Sequence of chain 1.C:
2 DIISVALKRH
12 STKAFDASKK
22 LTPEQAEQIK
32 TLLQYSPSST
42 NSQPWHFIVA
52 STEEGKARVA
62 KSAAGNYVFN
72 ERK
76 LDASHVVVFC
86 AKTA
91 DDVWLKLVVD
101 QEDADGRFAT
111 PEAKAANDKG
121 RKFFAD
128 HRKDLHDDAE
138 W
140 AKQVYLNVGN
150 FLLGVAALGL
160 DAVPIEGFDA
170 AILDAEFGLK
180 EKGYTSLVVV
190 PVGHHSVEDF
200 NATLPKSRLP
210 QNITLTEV

Binding-site contacts:
Ligand atom O2 contacts residue SER40 of chain 1.D at 3.9 Å.
Ligand atom O1 contacts residue LYS14 of chain 1.C at 4.4 Å.
Ligand atom C4 contacts residue SER40 of chain 1.D at 3.5 Å.
Ligand atom C5 contacts residue GLY166 of chain 1.C at 3.6 Å.
Ligand atom C2 contacts residue PHE124 of chain 1.D at 4.3 Å (hydrophobic).
Ligand atom C4 contacts residue FMN1 of chain 1.I at 3.7 Å.
Ligand atom C3 contacts residue SER40 of chain 1.D at 3.4 Å.
Ligand atom C5 contacts residue PHE124 of chain 1.D at 3.3 Å (hydrophobic).
Ligand atom N contacts residue PHE124 of chain 1.D at 3.0 Å.
Ligand atom C3 contacts residue FMN1 of chain 1.I at 3.3 Å.
Ligand atom C5 contacts residue GLU165 of chain 1.C at 4.2 Å.
Ligand atom C2 contacts residue THR41 of chain 1.D at 3.9 Å.
Ligand atom C4 contacts residue GLU165 of chain 1.C at 4.0 Å.
Ligand atom C4 contacts residue PHE124 of chain 1.D at 4.3 Å (hydrophobic).
Ligand atom C3 contacts residue THR41 of chain 1.D at 3.6 Å.
Ligand atom N contacts residue GLY166 of chain 1.C at 4.0 Å.
Ligand atom C6 contacts residue THR41 of chain 1.D at 3.9 Å.
Ligand atom C2 contacts residue FMN1 of chain 1.I at 3.6 Å.
Ligand atom C4 contacts residue THR41 of chain 1.D at 4.3 Å.
Ligand atom O2 contacts residue THR41 of chain 1.D at 2.7 Å (h-bond).
Ligand atom N contacts residue FMN1 of chain 1.I at 3.6 Å.
Ligand atom C1 contacts residue PHE124 of chain 1.D at 3.6 Å (hydrophobic).
Ligand atom C5 contacts residue FMN1 of chain 1.I at 3.7 Å.
Ligand atom O2 contacts residue ASN42 of chain 1.D at 4.5 Å.
Ligand atom C6 contacts residue FMN1 of chain 1.I at 3.5 Å.
Ligand atom C4 contacts residue GLY166 of chain 1.C at 4.2 Å.
Ligand atom O1 contacts residue FMN1 of chain 1.I at 3.6 Å (h-bond).
Ligand atom C1 contacts residue FMN1 of chain 1.I at 3.6 Å.
Ligand atom O2 contacts residue FMN1 of chain 1.I at 2.7 Å (h-bond).

Sequence of chain 1.D:
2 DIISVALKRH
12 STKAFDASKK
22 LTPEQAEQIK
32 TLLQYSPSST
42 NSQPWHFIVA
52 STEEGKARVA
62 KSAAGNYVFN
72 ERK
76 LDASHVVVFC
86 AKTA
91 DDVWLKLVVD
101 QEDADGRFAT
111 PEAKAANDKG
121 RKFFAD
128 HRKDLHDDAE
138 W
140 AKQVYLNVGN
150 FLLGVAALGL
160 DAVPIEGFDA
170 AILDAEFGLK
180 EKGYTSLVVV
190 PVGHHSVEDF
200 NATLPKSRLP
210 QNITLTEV

A small-molecule ligand and the protein it binds are described below.
Small molecule (SMILES): O=C(O)c1cccnc1